Sequence of chain 1.C:
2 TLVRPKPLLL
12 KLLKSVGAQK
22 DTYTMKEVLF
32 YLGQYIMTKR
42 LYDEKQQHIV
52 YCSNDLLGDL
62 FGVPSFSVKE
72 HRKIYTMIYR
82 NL

This protein binds this small molecule.
Small molecule (SMILES): CC(C)C[C@@H](NC(=O)[C@H]1CCCN1C(=O)[C@@H](Cc1c[nH]c2ccccc12)NC(=O)[C@@H](Cc1c[nH]c2ccccc12)NC(=O)[C@H](N)CC(=O)O)C(=O)N[C@H](C)C(=O)N[C@H](Cc1ccccc1)C(=O)N[C@H](CCC(=O)O)C(=O)N[C@H](C)C(=O)N[C@H](CC(C)C)C(=O)N[C@H](CC(C)C)C(=O)N[C@H](CCCN=C(N)N)C(=O)O

Binding-site contacts:
Ligand atom CD1 contacts residue LEU30 of chain 1.C at 3.7 Å (hydrophobic).
Ligand atom O contacts residue LEU30 of chain 1.C at 3.6 Å.
Ligand atom CZ2 contacts residue PHE31 of chain 1.C at 3.8 Å (hydrophobic).
Ligand atom CZ3 contacts residue ILE37 of chain 1.C at 3.4 Å (hydrophobic).
Ligand atom CG contacts residue TYR43 of chain 1.C at 3.8 Å (hydrophobic).
Ligand atom CD2 contacts residue LEU30 of chain 1.C at 3.8 Å (hydrophobic).
Ligand atom NE1 contacts residue TYR43 of chain 1.C at 3.3 Å.
Ligand atom CD2 contacts residue ILE75 of chain 1.C at 3.6 Å (hydrophobic).
Ligand atom O contacts residue TYR76 of chain 1.C at 2.6 Å (h-bond).
Ligand atom CD1 contacts residue LYS27 of chain 1.C at 3.8 Å.
Ligand atom CH2 contacts residue GLY34 of chain 1.C at 3.6 Å.
Ligand atom CD2 contacts residue PHE31 of chain 1.C at 3.4 Å (hydrophobic).
Ligand atom O contacts residue GLN48 of chain 1.C at 3.7 Å.
Ligand atom C contacts residue LEU30 of chain 1.C at 3.9 Å (hydrophobic).
Ligand atom NE1 contacts residue GLN48 of chain 1.C at 2.7 Å (h-bond).
Ligand atom CH2 contacts residue ILE37 of chain 1.C at 3.1 Å (hydrophobic).
Ligand atom CB contacts residue HIS72 of chain 1.C at 3.8 Å.
Ligand atom CB contacts residue MET38 of chain 1.C at 3.8 Å (hydrophobic).
Ligand atom CD2 contacts residue TYR76 of chain 1.C at 3.7 Å (hydrophobic).
Ligand atom CD2 contacts residue LEU30 of chain 1.C at 3.4 Å (hydrophobic).
Ligand atom CG contacts residue VAL69 of chain 1.C at 3.6 Å (hydrophobic).
Ligand atom CB contacts residue LEU30 of chain 1.C at 3.7 Å (hydrophobic).
Ligand atom CE2 contacts residue LEU30 of chain 1.C at 3.2 Å (hydrophobic).
Ligand atom CH2 contacts residue VAL69 of chain 1.C at 3.5 Å (hydrophobic).
Ligand atom CD2 contacts residue GLY34 of chain 1.C at 3.7 Å.
Ligand atom C contacts residue TYR76 of chain 1.C at 3.3 Å (hydrophobic).
Ligand atom CZ2 contacts residue VAL69 of chain 1.C at 3.5 Å (hydrophobic).
Ligand atom CZ2 contacts residue GLN48 of chain 1.C at 3.8 Å.
Ligand atom CD contacts residue GLN48 of chain 1.C at 3.8 Å.
Ligand atom CZ3 contacts residue GLY34 of chain 1.C at 3.4 Å.
Ligand atom CE3 contacts residue GLY34 of chain 1.C at 3.8 Å.
Ligand atom CD1 contacts residue GLN48 of chain 1.C at 3.8 Å.
Ligand atom CD1 contacts residue TYR43 of chain 1.C at 3.4 Å (hydrophobic).
Ligand atom CD contacts residue VAL69 of chain 1.C at 3.8 Å (hydrophobic).
Ligand atom CZ2 contacts residue ILE37 of chain 1.C at 3.5 Å (hydrophobic).
Ligand atom CE2 contacts residue TYR43 of chain 1.C at 3.8 Å (hydrophobic).
Ligand atom CA contacts residue TYR76 of chain 1.C at 3.3 Å (hydrophobic).
Ligand atom CE2 contacts residue GLN48 of chain 1.C at 3.6 Å.
Ligand atom CE2 contacts residue GLN35 of chain 1.C at 3.8 Å.
Ligand atom CZ2 contacts residue VAL51 of chain 1.C at 3.7 Å (hydrophobic).